Binding-site contacts:
Ligand atom C2 contacts residue ARG90 of chain 1.B at 3.7 Å.
Ligand atom N7 contacts residue VAL156 of chain 1.B at 4.2 Å.
Ligand atom N6 contacts residue LEU186 of chain 1.B at 3.7 Å.
Ligand atom N6 contacts residue PHE50 of chain 1.B at 4.1 Å.
Ligand atom C8 contacts residue VAL156 of chain 1.B at 4.2 Å (hydrophobic).
Ligand atom N1 contacts residue ALA51 of chain 1.B at 2.9 Å (h-bond).
Ligand atom N9 contacts residue TYR129 of chain 1.B at 3.5 Å (h-bond).
Ligand atom C4 contacts residue ARG90 of chain 1.B at 4.0 Å.
Ligand atom C8 contacts residue GLU128 of chain 1.B at 3.8 Å.
Ligand atom N7 contacts residue TYR129 of chain 1.B at 3.8 Å.
Ligand atom N9 contacts residue HSX1 of chain 1.H at 3.2 Å.
Ligand atom N6 contacts residue VAL47 of chain 1.B at 3.9 Å.
Ligand atom N9 contacts residue ARG90 of chain 1.B at 4.0 Å.
Ligand atom C4 contacts residue HSX1 of chain 1.H at 4.2 Å.
Ligand atom C5 contacts residue TYR129 of chain 1.B at 4.0 Å (hydrophobic).
Ligand atom N6 contacts residue GLU128 of chain 1.B at 3.2 Å (salt-bridge).
Ligand atom N6 contacts residue ARG49 of chain 1.B at 3.0 Å (salt-bridge).
Ligand atom C4 contacts residue VAL156 of chain 1.B at 3.9 Å (hydrophobic).
Ligand atom C6 contacts residue PHE50 of chain 1.B at 4.2 Å (hydrophobic).
Ligand atom C6 contacts residue ARG49 of chain 1.B at 3.9 Å.
Ligand atom C5 contacts residue GLU128 of chain 1.B at 3.5 Å.
Ligand atom N7 contacts residue GLU128 of chain 1.B at 2.7 Å (salt-bridge).
Ligand atom C6 contacts residue ALA51 of chain 1.B at 4.1 Å (hydrophobic).
Ligand atom N3 contacts residue ARG90 of chain 1.B at 2.9 Å (salt-bridge).
Ligand atom N3 contacts residue ALA51 of chain 1.B at 4.2 Å.
Ligand atom C4 contacts residue TYR129 of chain 1.B at 3.9 Å (hydrophobic).
Ligand atom N7 contacts residue ALA158 of chain 1.B at 3.7 Å.
Ligand atom C6 contacts residue GLU128 of chain 1.B at 3.8 Å.
Ligand atom C8 contacts residue ALA158 of chain 1.B at 3.8 Å (hydrophobic).
Ligand atom N3 contacts residue PHE50 of chain 1.B at 3.7 Å.
Ligand atom C5 contacts residue VAL156 of chain 1.B at 4.0 Å (hydrophobic).
Ligand atom N1 contacts residue PHE50 of chain 1.B at 3.6 Å.
Ligand atom C8 contacts residue TYR129 of chain 1.B at 3.5 Å (hydrophobic).
Ligand atom C2 contacts residue VAL156 of chain 1.B at 4.0 Å (hydrophobic).
Ligand atom N9 contacts residue VAL156 of chain 1.B at 4.0 Å.
Ligand atom C2 contacts residue ALA51 of chain 1.B at 3.4 Å (hydrophobic).
Ligand atom N1 contacts residue ARG49 of chain 1.B at 4.0 Å.
Ligand atom C8 contacts residue HSX1 of chain 1.H at 3.5 Å.
Ligand atom N3 contacts residue VAL156 of chain 1.B at 3.7 Å.
Ligand atom C2 contacts residue PHE50 of chain 1.B at 3.5 Å (hydrophobic).

Sequence of chain 1.B:
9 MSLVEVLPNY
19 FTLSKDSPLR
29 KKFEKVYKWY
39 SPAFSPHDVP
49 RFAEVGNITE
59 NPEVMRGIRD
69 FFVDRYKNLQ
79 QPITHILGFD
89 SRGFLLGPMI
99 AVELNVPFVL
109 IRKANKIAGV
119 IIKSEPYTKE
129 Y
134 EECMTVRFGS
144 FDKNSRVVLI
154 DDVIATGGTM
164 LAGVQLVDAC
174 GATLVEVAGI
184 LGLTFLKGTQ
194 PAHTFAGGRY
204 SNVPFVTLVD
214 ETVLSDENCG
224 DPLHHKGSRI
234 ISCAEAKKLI

This protein binds this small molecule.
Small molecule (SMILES): Nc1ncnc2[nH]cnc12